The small molecule below binds the protein below.
Small molecule (SMILES): Cn1cc(-c2ccc3occ(-c4cccc(Oc5ccccc5)c4)c3n2)cn1

Binding-site contacts:
Ligand atom O1 contacts residue GLY23 of chain 1.A at 3.2 Å.
Ligand atom C6 contacts residue GLU97 of chain 1.A at 3.4 Å.
Ligand atom C11 contacts residue GLY100 of chain 1.A at 3.2 Å.
Ligand atom C6 contacts residue PHE96 of chain 1.A at 3.7 Å (hydrophobic).
Ligand atom C17 contacts residue GLU24 of chain 1.A at 3.6 Å.
Ligand atom N contacts residue VAL179 of chain 1.A at 3.8 Å.
Ligand atom C contacts residue LYS46 of chain 1.A at 3.6 Å.
Ligand atom N contacts residue LYS46 of chain 1.A at 3.7 Å.
Ligand atom O contacts residue GLU97 of chain 1.A at 3.7 Å.
Ligand atom C12 contacts residue LEU22 of chain 1.A at 3.8 Å (hydrophobic).
Ligand atom C19 contacts residue GLU147 of chain 1.A at 3.1 Å.
Ligand atom O contacts residue ALA44 of chain 1.A at 3.4 Å.
Ligand atom C1 contacts residue VAL179 of chain 1.A at 3.8 Å (hydrophobic).
Ligand atom C3 contacts residue PHE96 of chain 1.A at 3.8 Å (hydrophobic).
Ligand atom C8 contacts residue LEU99 of chain 1.A at 3.4 Å (hydrophobic).
Ligand atom C10 contacts residue LEU22 of chain 1.A at 3.8 Å (hydrophobic).
Ligand atom C16 contacts residue GLY23 of chain 1.A at 3.9 Å.
Ligand atom C21 contacts residue LEU22 of chain 1.A at 3.8 Å (hydrophobic).
Ligand atom N2 contacts residue LEU150 of chain 1.A at 3.6 Å.
Ligand atom C contacts residue ASP180 of chain 1.A at 3.8 Å.
Ligand atom N2 contacts residue VAL30 of chain 1.A at 3.9 Å.
Ligand atom C6 contacts residue ALA44 of chain 1.A at 3.7 Å (hydrophobic).
Ligand atom C9 contacts residue LEU150 of chain 1.A at 3.5 Å (hydrophobic).
Ligand atom C5 contacts residue PHE96 of chain 1.A at 3.7 Å (hydrophobic).
Ligand atom C13 contacts residue LEU22 of chain 1.A at 3.2 Å (hydrophobic).
Ligand atom N1 contacts residue ASP180 of chain 1.A at 3.7 Å.
Ligand atom C12 contacts residue GLY100 of chain 1.A at 3.8 Å.
Ligand atom N1 contacts residue LYS46 of chain 1.A at 3.0 Å (salt-bridge).
Ligand atom C8 contacts residue LEU22 of chain 1.A at 3.7 Å (hydrophobic).
Ligand atom C21 contacts residue VAL30 of chain 1.A at 3.9 Å (hydrophobic).
Ligand atom C7 contacts residue ALA44 of chain 1.A at 3.4 Å (hydrophobic).
Ligand atom C10 contacts residue LEU150 of chain 1.A at 3.7 Å (hydrophobic).
Ligand atom C17 contacts residue PHE27 of chain 1.A at 3.6 Å (hydrophobic).
Ligand atom C20 contacts residue GLU147 of chain 1.A at 3.9 Å.
Ligand atom C16 contacts residue GLU24 of chain 1.A at 3.6 Å.
Ligand atom C22 contacts residue LEU150 of chain 1.A at 3.4 Å (hydrophobic).
Ligand atom C3 contacts residue VAL179 of chain 1.A at 3.8 Å (hydrophobic).
Ligand atom C14 contacts residue LEU22 of chain 1.A at 3.8 Å (hydrophobic).
Ligand atom O contacts residue LEU99 of chain 1.A at 3.0 Å (h-bond).
Ligand atom C contacts residue PHE27 of chain 1.A at 3.5 Å (hydrophobic).

Sequence of chain 1.A:
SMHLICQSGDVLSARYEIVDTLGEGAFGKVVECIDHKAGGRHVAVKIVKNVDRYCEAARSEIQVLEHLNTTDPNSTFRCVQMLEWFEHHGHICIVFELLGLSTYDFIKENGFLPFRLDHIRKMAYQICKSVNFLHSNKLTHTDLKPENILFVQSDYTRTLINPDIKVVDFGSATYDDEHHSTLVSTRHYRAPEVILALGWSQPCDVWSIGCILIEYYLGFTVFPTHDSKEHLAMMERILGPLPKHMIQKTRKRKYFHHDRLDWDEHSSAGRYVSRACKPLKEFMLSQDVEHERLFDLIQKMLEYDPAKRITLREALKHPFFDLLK